Sequence of chain 1.A:
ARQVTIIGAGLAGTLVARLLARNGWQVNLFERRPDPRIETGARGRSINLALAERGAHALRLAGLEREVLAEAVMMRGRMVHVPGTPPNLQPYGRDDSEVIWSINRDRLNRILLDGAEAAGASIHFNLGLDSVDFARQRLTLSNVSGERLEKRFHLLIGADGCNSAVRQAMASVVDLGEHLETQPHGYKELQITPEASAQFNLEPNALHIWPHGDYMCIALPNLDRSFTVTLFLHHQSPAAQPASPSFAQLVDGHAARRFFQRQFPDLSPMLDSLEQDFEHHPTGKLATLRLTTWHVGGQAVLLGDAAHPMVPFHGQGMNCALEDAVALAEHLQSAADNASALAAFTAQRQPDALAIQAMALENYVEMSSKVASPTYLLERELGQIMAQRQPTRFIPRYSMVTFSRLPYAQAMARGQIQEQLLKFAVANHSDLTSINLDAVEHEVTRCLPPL

A small-molecule ligand and the protein it binds are described below.
Small molecule (SMILES): Nc1ccccc1C(=O)C[C@H](N)C(=O)O

Binding-site contacts:
Ligand atom C contacts residue MET373 of chain 1.A at 3.9 Å (hydrophobic).
Ligand atom OXT contacts residue TYR404 of chain 1.A at 3.1 Å.
Ligand atom CE1 contacts residue PRO318 of chain 1.A at 3.3 Å (hydrophobic).
Ligand atom CB contacts residue PHE319 of chain 1.A at 3.9 Å (hydrophobic).
Ligand atom N1 contacts residue FAD1 of chain 1.C at 2.7 Å (h-bond).
Ligand atom OXT contacts residue MET373 of chain 1.A at 3.9 Å.
Ligand atom CG contacts residue GLY321 of chain 1.A at 4.0 Å.
Ligand atom CD1 contacts residue FAD1 of chain 1.C at 3.7 Å.
Ligand atom CZ contacts residue PRO318 of chain 1.A at 3.1 Å (hydrophobic).
Ligand atom N contacts residue TYR404 of chain 1.A at 2.8 Å (h-bond).
Ligand atom O contacts residue LEU213 of chain 1.A at 4.0 Å.
Ligand atom CZ contacts residue ILE224 of chain 1.A at 3.8 Å (hydrophobic).
Ligand atom O contacts residue ARG84 of chain 1.A at 3.1 Å (salt-bridge).
Ligand atom O2 contacts residue LEU213 of chain 1.A at 3.9 Å.
Ligand atom O contacts residue MET373 of chain 1.A at 3.6 Å.
Ligand atom CE1 contacts residue ILE224 of chain 1.A at 3.4 Å (hydrophobic).
Ligand atom C1 contacts residue GLY321 of chain 1.A at 3.9 Å.
Ligand atom N1 contacts residue LEU226 of chain 1.A at 4.0 Å.
Ligand atom N1 contacts residue ALA56 of chain 1.A at 3.7 Å.
Ligand atom O contacts residue TYR404 of chain 1.A at 3.9 Å.
Ligand atom CE2 contacts residue MET373 of chain 1.A at 4.1 Å (hydrophobic).
Ligand atom C contacts residue ARG84 of chain 1.A at 3.8 Å.
Ligand atom CD2 contacts residue GLY321 of chain 1.A at 3.9 Å.
Ligand atom N contacts residue HIS320 of chain 1.A at 3.1 Å (h-bond).
Ligand atom C contacts residue TYR404 of chain 1.A at 3.4 Å (hydrophobic).
Ligand atom CA contacts residue TYR404 of chain 1.A at 3.2 Å (hydrophobic).
Ligand atom CE2 contacts residue PHE319 of chain 1.A at 3.7 Å (hydrophobic).
Ligand atom OXT contacts residue ASN369 of chain 1.A at 2.9 Å (h-bond).
Ligand atom O2 contacts residue ALA56 of chain 1.A at 3.9 Å.
Ligand atom O2 contacts residue GLY321 of chain 1.A at 3.6 Å.
Ligand atom OXT contacts residue ARG84 of chain 1.A at 3.6 Å.
Ligand atom CG contacts residue FAD1 of chain 1.C at 3.6 Å.
Ligand atom CB contacts residue MET373 of chain 1.A at 3.6 Å (hydrophobic).
Ligand atom CD1 contacts residue ILE224 of chain 1.A at 3.6 Å (hydrophobic).
Ligand atom CE2 contacts residue PRO318 of chain 1.A at 3.5 Å (hydrophobic).
Ligand atom N1 contacts residue GLY321 of chain 1.A at 4.1 Å.
Ligand atom CZ contacts residue PHE319 of chain 1.A at 4.0 Å (hydrophobic).
Ligand atom CD1 contacts residue PRO318 of chain 1.A at 3.8 Å (hydrophobic).
Ligand atom C contacts residue ASN369 of chain 1.A at 3.9 Å.
Ligand atom CD2 contacts residue PRO318 of chain 1.A at 4.0 Å (hydrophobic).